Sequence of chain 3.D:
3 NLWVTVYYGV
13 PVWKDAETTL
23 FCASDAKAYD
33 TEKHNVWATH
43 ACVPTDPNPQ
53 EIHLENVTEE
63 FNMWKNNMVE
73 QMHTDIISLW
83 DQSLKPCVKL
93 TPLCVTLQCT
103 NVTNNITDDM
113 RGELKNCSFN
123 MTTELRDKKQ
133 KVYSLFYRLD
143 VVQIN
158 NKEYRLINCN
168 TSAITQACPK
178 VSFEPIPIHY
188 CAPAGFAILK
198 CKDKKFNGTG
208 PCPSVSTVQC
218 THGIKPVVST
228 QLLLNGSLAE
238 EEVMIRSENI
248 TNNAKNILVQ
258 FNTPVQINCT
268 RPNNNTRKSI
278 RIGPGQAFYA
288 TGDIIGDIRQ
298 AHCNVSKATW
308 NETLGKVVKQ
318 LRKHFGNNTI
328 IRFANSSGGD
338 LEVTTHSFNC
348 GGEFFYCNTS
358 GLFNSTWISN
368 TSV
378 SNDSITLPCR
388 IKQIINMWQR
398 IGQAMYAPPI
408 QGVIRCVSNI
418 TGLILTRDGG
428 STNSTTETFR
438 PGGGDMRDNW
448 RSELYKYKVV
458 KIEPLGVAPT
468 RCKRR

Binding-site contacts:
Ligand atom C8 contacts residue ASN416 of chain 3.D at 4.3 Å.
Ligand atom C2 contacts residue ASN416 of chain 3.D at 2.5 Å.
Ligand atom O5 contacts residue PRO261 of chain 3.D at 3.9 Å.
Ligand atom C1 contacts residue ASN416 of chain 3.D at 1.4 Å.
Ligand atom O5 contacts residue ASN416 of chain 3.D at 2.4 Å (h-bond).
Ligand atom N2 contacts residue ASN416 of chain 3.D at 2.9 Å (h-bond).
Ligand atom C7 contacts residue ASN416 of chain 3.D at 3.2 Å.
Ligand atom C8 contacts residue NAG1 of chain 3.T at 3.3 Å.
Ligand atom C5 contacts residue ASN416 of chain 3.D at 3.7 Å.
Ligand atom O7 contacts residue ASN232 of chain 3.D at 4.0 Å.
Ligand atom O7 contacts residue ASN416 of chain 3.D at 3.3 Å (h-bond).
Ligand atom C7 contacts residue ASN232 of chain 3.D at 4.0 Å.
Ligand atom C4 contacts residue ASN416 of chain 3.D at 4.2 Å.
Ligand atom C3 contacts residue ASN416 of chain 3.D at 3.8 Å.
Ligand atom C8 contacts residue ASN232 of chain 3.D at 3.3 Å.

The protein below binds the small molecule below.
Small molecule (SMILES): CC(=O)N[C@@H]1[C@@H](O)[C@H](O)[C@@H](CO)O[C@H]1O